Binding-site contacts:
Ligand atom CA contacts residue ILE72 of chain 1.C at 4.0 Å (hydrophobic).
Ligand atom CA contacts residue LEU127 of chain 1.C at 3.7 Å (hydrophobic).
Ligand atom C contacts residue ILE72 of chain 1.C at 3.3 Å (hydrophobic).
Ligand atom N contacts residue ILE72 of chain 1.C at 4.0 Å.
Ligand atom CG1 contacts residue LEU127 of chain 1.C at 2.9 Å (hydrophobic).
Ligand atom CG1 contacts residue ILE144 of chain 1.C at 3.9 Å (hydrophobic).
Ligand atom CG1 contacts residue ILE72 of chain 1.C at 3.3 Å (hydrophobic).
Ligand atom CD2 contacts residue VAL71 of chain 1.C at 3.2 Å (hydrophobic).
Ligand atom O contacts residue SER99 of chain 1.C at 3.5 Å.
Ligand atom O contacts residue MET151 of chain 1.C at 3.9 Å.
Ligand atom C contacts residue MET100 of chain 1.C at 3.8 Å (hydrophobic).
Ligand atom N contacts residue ILE72 of chain 1.C at 3.6 Å.
Ligand atom O contacts residue HIS124 of chain 1.C at 2.9 Å (h-bond).
Ligand atom O contacts residue MET100 of chain 1.C at 3.2 Å (h-bond).
Ligand atom CB contacts residue ILE72 of chain 1.C at 3.9 Å (hydrophobic).
Ligand atom C contacts residue ILE72 of chain 1.C at 3.7 Å (hydrophobic).
Ligand atom C contacts residue GLY70 of chain 1.C at 4.0 Å.
Ligand atom CA contacts residue GLY70 of chain 1.C at 3.5 Å.
Ligand atom O contacts residue VAL71 of chain 1.C at 3.0 Å.
Ligand atom C contacts residue HIS124 of chain 1.C at 3.4 Å.
Ligand atom CA contacts residue ILE72 of chain 1.C at 3.8 Å (hydrophobic).
Ligand atom CA contacts residue HIS124 of chain 1.C at 3.1 Å.
Ligand atom C contacts residue LEU127 of chain 1.C at 3.8 Å (hydrophobic).
Ligand atom O contacts residue ILE72 of chain 1.C at 2.5 Å (h-bond).
Ligand atom N contacts residue LEU127 of chain 1.C at 3.0 Å (h-bond).
Ligand atom CB contacts residue VAL71 of chain 1.C at 3.3 Å (hydrophobic).
Ligand atom O contacts residue PRO126 of chain 1.C at 3.5 Å.
Ligand atom CA contacts residue LEU127 of chain 1.C at 3.9 Å (hydrophobic).
Ligand atom ND2 contacts residue THR73 of chain 1.C at 3.2 Å (h-bond).
Ligand atom C contacts residue LEU127 of chain 1.C at 3.5 Å (hydrophobic).
Ligand atom ND2 contacts residue GLN96 of chain 1.D at 2.7 Å (h-bond).
Ligand atom CD2 contacts residue GLY70 of chain 1.C at 3.2 Å.
Ligand atom CG contacts residue VAL71 of chain 1.C at 3.6 Å (hydrophobic).
Ligand atom CB contacts residue GLY70 of chain 1.C at 4.0 Å.
Ligand atom CA contacts residue PRO126 of chain 1.C at 3.8 Å (hydrophobic).
Ligand atom OD1 contacts residue THR73 of chain 1.C at 3.7 Å.
Ligand atom CG contacts residue THR73 of chain 1.C at 3.6 Å.
Ligand atom N contacts residue GLY70 of chain 1.C at 3.5 Å (h-bond).
Ligand atom O contacts residue ILE72 of chain 1.C at 3.1 Å.
Ligand atom O contacts residue LEU127 of chain 1.C at 2.6 Å (h-bond).

A small-molecule ligand and the protein it binds are described below.
Small molecule (SMILES): CC(C)C[C@H](NC(=O)[C@@H](NC(=O)[C@@H](N)CC(N)=O)C(C)C)C(=O)NCC=O

Sequence of chain 1.D:
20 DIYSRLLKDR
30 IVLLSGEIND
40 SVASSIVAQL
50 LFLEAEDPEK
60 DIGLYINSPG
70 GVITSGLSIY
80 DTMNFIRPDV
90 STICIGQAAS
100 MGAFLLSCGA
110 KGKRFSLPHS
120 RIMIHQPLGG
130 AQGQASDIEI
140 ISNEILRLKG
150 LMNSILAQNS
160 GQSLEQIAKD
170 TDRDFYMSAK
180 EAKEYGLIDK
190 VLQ

Sequence of chain 1.C:
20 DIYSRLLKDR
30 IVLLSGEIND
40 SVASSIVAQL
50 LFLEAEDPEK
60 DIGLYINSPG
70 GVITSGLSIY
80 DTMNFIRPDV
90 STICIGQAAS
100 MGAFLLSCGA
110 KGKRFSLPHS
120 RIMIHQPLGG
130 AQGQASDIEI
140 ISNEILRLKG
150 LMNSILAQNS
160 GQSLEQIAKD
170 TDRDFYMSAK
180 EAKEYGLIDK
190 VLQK